The small molecule below binds the protein below.
Small molecule (SMILES): CC1=C(CCC(=O)O)C2=Cc3c(CCC(=O)O)c(C)c4n3[Fe@]35n6c(c(C)c(CCC(=O)O)c6=CC1=[N+]23)=CC1=[N+]5C(=C4)C(C)=C1CCC(=O)O

Sequence of chain 1.E:
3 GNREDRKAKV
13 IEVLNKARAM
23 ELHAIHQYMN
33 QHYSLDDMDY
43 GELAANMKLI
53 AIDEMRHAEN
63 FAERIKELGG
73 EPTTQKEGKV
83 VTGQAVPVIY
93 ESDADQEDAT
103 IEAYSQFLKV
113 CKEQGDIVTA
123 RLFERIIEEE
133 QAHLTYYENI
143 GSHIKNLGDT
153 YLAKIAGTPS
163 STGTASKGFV

Binding-site contacts:
Ligand atom CBA contacts residue MET31 of chain 1.F at 3.4 Å (hydrophobic).
Ligand atom O2D contacts residue MET31 of chain 1.E at 3.5 Å.
Ligand atom CMD contacts residue TYR35 of chain 1.E at 3.4 Å (hydrophobic).
Ligand atom CGB contacts residue SER168 of chain 1.F at 3.5 Å.
Ligand atom CHB contacts residue MET57 of chain 1.F at 3.3 Å (hydrophobic).
Ligand atom O1D contacts residue ARG20 of chain 1.F at 2.7 Å (salt-bridge).
Ligand atom O2B contacts residue SER168 of chain 1.F at 2.6 Å (h-bond).
Ligand atom CGD contacts residue ARG20 of chain 1.F at 3.2 Å.
Ligand atom CMD contacts residue GLU61 of chain 1.F at 3.5 Å.
Ligand atom NC contacts residue MET57 of chain 1.F at 3.4 Å (h-bond).
Ligand atom C2A contacts residue ILE27 of chain 1.F at 3.5 Å (hydrophobic).
Ligand atom O1A contacts residue ARG20 of chain 1.E at 3.1 Å (salt-bridge).
Ligand atom O2D contacts residue ARG20 of chain 1.F at 3.0 Å (salt-bridge).
Ligand atom NA contacts residue MET57 of chain 1.F at 2.9 Å (h-bond).
Ligand atom C4A contacts residue MET57 of chain 1.F at 3.4 Å (hydrophobic).
Ligand atom NB contacts residue MET57 of chain 1.F at 3.1 Å (h-bond).
Ligand atom O1A contacts residue TYR35 of chain 1.F at 2.3 Å (h-bond).
Ligand atom CGA contacts residue MET31 of chain 1.F at 3.3 Å (hydrophobic).
Ligand atom CMD contacts residue MET31 of chain 1.E at 3.3 Å (hydrophobic).
Ligand atom CGA contacts residue TYR35 of chain 1.F at 3.2 Å (hydrophobic).
Ligand atom C1D contacts residue MET57 of chain 1.E at 3.3 Å (hydrophobic).
Ligand atom FE contacts residue MET57 of chain 1.F at 2.4 Å.
Ligand atom FE contacts residue MET57 of chain 1.E at 2.4 Å.
Ligand atom C4B contacts residue MET57 of chain 1.E at 3.5 Å (hydrophobic).
Ligand atom O2C contacts residue SER168 of chain 1.F at 2.8 Å.
Ligand atom C1B contacts residue MET57 of chain 1.F at 3.3 Å (hydrophobic).
Ligand atom ND contacts residue MET57 of chain 1.E at 3.0 Å.
Ligand atom O1B contacts residue LYS50 of chain 1.F at 2.5 Å (salt-bridge).
Ligand atom CGC contacts residue SER168 of chain 1.F at 3.3 Å.
Ligand atom O2A contacts residue ARG20 of chain 1.E at 3.2 Å (salt-bridge).
Ligand atom C1C contacts residue MET57 of chain 1.E at 3.5 Å (hydrophobic).
Ligand atom NA contacts residue MET57 of chain 1.E at 3.3 Å (h-bond).
Ligand atom NB contacts residue MET57 of chain 1.E at 2.8 Å (h-bond).
Ligand atom NC contacts residue MET57 of chain 1.E at 2.7 Å (h-bond).
Ligand atom CHD contacts residue MET57 of chain 1.E at 3.5 Å (hydrophobic).
Ligand atom O1C contacts residue SER168 of chain 1.F at 3.0 Å.
Ligand atom ND contacts residue MET57 of chain 1.F at 3.3 Å (h-bond).
Ligand atom O2A contacts residue MET31 of chain 1.F at 3.0 Å.
Ligand atom CBB contacts residue SER168 of chain 1.F at 3.4 Å.
Ligand atom O2D contacts residue TYR35 of chain 1.E at 2.6 Å (h-bond).

Sequence of chain 1.F:
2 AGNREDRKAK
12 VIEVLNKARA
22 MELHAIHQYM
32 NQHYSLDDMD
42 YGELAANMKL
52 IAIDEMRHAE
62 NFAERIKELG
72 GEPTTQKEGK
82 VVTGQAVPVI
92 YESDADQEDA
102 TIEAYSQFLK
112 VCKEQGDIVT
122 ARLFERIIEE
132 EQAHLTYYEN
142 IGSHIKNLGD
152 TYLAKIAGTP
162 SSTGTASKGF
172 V